Binding-site contacts:
Ligand atom C2 contacts residue HIS2 of chain 59.B at 4.5 Å.
Ligand atom O5 contacts residue NAG1 of chain 59.N at 2.5 Å (h-bond).
Ligand atom C2 contacts residue BMA1 of chain 59.P at 3.2 Å.
Ligand atom C3 contacts residue NAG1 of chain 59.N at 4.1 Å.
Ligand atom O3 contacts residue BMA1 of chain 59.P at 1.1 Å.
Ligand atom O6 contacts residue NAG1 of chain 59.N at 4.5 Å.
Ligand atom C2 contacts residue NAG1 of chain 59.N at 2.9 Å.
Ligand atom C4 contacts residue BMA1 of chain 59.P at 3.6 Å.
Ligand atom C3 contacts residue BMA1 of chain 59.P at 2.5 Å.
Ligand atom O4 contacts residue BMA1 of chain 59.P at 4.0 Å.
Ligand atom C1 contacts residue NAG1 of chain 59.N at 1.7 Å.
Ligand atom O2 contacts residue HIS2 of chain 59.B at 3.4 Å (h-bond).
Ligand atom O2 contacts residue NAG1 of chain 59.N at 3.4 Å (h-bond).
Ligand atom C5 contacts residue NAG1 of chain 59.N at 3.8 Å.
Ligand atom O2 contacts residue BMA1 of chain 59.P at 3.0 Å (h-bond).

A protein and the small-molecule ligand that binds it are described below.
Small molecule (SMILES): OC[C@H]1O[C@@H](O)[C@@H](O)[C@@H](O)[C@@H]1O

Sequence of chain 59.B:
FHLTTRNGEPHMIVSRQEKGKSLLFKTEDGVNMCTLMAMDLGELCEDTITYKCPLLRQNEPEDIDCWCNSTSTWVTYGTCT